This small molecule binds to this protein.
Small molecule (SMILES): Oc1ccc2c3c1O[C@H]1c4oc5ccccc5c4C[C@@]4(O)[C@@H](C2)N(CC2CC2)CC[C@]314

Binding-site contacts:
Ligand atom C28 contacts residue MET752 of chain 1.A at 3.0 Å (hydrophobic).
Ligand atom O31 contacts residue ASP744 of chain 1.A at 4.0 Å.
Ligand atom C27 contacts residue ARG753 of chain 1.A at 4.0 Å.
Ligand atom C13 contacts residue ASP744 of chain 1.A at 3.5 Å.
Ligand atom C29 contacts residue MET747 of chain 1.A at 3.8 Å (hydrophobic).
Ligand atom C8 contacts residue ASP744 of chain 1.A at 3.5 Å.
Ligand atom O31 contacts residue SER743 of chain 1.A at 3.2 Å.
Ligand atom C26 contacts residue ASN751 of chain 1.A at 3.4 Å.
Ligand atom O22 contacts residue MET740 of chain 1.A at 3.6 Å.
Ligand atom C6 contacts residue ASP744 of chain 1.A at 3.2 Å.
Ligand atom C10 contacts residue ASP744 of chain 1.A at 3.3 Å.
Ligand atom C29 contacts residue ASP669 of chain 1.B at 4.0 Å.
Ligand atom C11 contacts residue ASP744 of chain 1.A at 3.7 Å.
Ligand atom C29 contacts residue LEU670 of chain 1.B at 3.9 Å (hydrophobic).
Ligand atom C27 contacts residue MET752 of chain 1.A at 3.1 Å (hydrophobic).
Ligand atom C25 contacts residue LEU670 of chain 1.B at 4.1 Å (hydrophobic).
Ligand atom C7 contacts residue MET740 of chain 1.A at 4.0 Å (hydrophobic).
Ligand atom C12 contacts residue ASP744 of chain 1.A at 4.0 Å.
Ligand atom C18 contacts residue MET740 of chain 1.A at 3.9 Å (hydrophobic).
Ligand atom C27 contacts residue ASN751 of chain 1.A at 3.8 Å.
Ligand atom O31 contacts residue LEU670 of chain 1.B at 4.1 Å.
Ligand atom C19 contacts residue MET740 of chain 1.A at 3.8 Å (hydrophobic).
Ligand atom C21 contacts residue LEU670 of chain 1.B at 4.1 Å (hydrophobic).
Ligand atom C9 contacts residue MET740 of chain 1.A at 3.8 Å (hydrophobic).
Ligand atom C20 contacts residue LEU670 of chain 1.B at 3.6 Å (hydrophobic).
Ligand atom C9 contacts residue ASP744 of chain 1.A at 3.2 Å.
Ligand atom C28 contacts residue LEU670 of chain 1.B at 3.8 Å (hydrophobic).
Ligand atom C19 contacts residue LEU670 of chain 1.B at 3.6 Å (hydrophobic).
Ligand atom O23 contacts residue MET740 of chain 1.A at 3.6 Å.
Ligand atom C20 contacts residue ASP672 of chain 1.B at 3.9 Å.
Ligand atom O22 contacts residue ASP672 of chain 1.B at 3.5 Å.
Ligand atom C27 contacts residue LEU670 of chain 1.B at 4.0 Å (hydrophobic).
Ligand atom O23 contacts residue SER743 of chain 1.A at 4.1 Å.
Ligand atom O22 contacts residue VAL671 of chain 1.B at 3.7 Å.
Ligand atom C28 contacts residue MET747 of chain 1.A at 3.8 Å (hydrophobic).
Ligand atom C7 contacts residue ASP744 of chain 1.A at 3.1 Å.
Ligand atom O24 contacts residue ASP744 of chain 1.A at 2.5 Å (salt-bridge).
Ligand atom O22 contacts residue LEU670 of chain 1.B at 3.9 Å.
Ligand atom C30 contacts residue LEU670 of chain 1.B at 3.9 Å (hydrophobic).
Ligand atom C18 contacts residue LEU670 of chain 1.B at 4.1 Å (hydrophobic).

Sequence of chain 1.A:
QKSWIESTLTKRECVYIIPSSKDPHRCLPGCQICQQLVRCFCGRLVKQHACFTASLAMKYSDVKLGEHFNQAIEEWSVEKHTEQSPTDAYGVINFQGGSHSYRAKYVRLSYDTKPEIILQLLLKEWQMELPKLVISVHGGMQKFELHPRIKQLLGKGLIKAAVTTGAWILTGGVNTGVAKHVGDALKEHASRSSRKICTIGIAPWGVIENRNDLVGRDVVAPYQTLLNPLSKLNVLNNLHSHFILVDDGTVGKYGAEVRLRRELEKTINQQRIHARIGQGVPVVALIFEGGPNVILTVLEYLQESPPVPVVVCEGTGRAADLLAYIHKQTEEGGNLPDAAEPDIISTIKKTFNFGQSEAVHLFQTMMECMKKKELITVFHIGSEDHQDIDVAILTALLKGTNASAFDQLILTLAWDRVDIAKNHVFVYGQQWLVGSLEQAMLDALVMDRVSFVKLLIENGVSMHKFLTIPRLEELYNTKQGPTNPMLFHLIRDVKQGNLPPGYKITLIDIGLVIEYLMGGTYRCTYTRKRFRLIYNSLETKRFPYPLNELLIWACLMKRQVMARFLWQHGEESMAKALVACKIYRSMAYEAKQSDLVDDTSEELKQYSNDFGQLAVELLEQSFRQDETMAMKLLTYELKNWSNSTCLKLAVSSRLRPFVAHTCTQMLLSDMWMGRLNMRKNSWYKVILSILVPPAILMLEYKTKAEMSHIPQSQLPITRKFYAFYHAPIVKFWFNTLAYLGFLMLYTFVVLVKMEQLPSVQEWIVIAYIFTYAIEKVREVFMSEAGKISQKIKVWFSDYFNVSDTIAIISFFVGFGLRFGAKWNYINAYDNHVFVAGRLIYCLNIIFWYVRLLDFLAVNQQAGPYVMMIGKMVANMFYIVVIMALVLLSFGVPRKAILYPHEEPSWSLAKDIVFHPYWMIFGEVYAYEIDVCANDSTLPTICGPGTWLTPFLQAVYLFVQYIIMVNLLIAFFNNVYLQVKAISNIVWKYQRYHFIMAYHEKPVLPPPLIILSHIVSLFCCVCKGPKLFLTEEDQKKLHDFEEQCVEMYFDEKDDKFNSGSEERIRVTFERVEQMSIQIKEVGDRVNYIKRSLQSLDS

Sequence of chain 1.B:
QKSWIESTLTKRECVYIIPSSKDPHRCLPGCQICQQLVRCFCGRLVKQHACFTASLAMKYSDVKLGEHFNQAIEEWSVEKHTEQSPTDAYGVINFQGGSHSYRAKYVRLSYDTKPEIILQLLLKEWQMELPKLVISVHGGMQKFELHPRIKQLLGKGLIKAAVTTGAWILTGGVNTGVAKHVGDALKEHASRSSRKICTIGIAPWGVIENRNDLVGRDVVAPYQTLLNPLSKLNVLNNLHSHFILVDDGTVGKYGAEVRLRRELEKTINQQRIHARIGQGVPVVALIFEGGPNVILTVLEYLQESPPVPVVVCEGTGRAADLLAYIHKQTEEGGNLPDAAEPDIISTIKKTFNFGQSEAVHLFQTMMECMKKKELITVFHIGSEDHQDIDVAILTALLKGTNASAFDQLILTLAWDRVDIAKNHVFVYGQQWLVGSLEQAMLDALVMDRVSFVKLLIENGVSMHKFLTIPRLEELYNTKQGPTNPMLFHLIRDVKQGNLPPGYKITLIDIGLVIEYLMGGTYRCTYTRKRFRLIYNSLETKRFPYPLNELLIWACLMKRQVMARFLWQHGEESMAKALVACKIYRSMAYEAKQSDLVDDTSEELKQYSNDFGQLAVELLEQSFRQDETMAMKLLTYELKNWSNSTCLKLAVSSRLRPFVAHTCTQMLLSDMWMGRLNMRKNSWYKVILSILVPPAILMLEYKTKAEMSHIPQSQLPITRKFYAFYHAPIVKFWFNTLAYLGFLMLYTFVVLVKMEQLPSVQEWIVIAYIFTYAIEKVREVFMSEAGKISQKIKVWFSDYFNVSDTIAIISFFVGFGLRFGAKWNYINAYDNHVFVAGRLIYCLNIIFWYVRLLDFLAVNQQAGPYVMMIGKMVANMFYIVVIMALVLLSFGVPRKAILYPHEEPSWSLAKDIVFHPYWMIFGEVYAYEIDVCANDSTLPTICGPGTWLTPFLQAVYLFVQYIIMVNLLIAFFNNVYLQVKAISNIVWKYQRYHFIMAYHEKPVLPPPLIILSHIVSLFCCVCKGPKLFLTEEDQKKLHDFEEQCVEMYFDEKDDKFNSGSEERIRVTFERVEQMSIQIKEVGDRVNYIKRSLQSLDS